Sequence of chain 1.B:
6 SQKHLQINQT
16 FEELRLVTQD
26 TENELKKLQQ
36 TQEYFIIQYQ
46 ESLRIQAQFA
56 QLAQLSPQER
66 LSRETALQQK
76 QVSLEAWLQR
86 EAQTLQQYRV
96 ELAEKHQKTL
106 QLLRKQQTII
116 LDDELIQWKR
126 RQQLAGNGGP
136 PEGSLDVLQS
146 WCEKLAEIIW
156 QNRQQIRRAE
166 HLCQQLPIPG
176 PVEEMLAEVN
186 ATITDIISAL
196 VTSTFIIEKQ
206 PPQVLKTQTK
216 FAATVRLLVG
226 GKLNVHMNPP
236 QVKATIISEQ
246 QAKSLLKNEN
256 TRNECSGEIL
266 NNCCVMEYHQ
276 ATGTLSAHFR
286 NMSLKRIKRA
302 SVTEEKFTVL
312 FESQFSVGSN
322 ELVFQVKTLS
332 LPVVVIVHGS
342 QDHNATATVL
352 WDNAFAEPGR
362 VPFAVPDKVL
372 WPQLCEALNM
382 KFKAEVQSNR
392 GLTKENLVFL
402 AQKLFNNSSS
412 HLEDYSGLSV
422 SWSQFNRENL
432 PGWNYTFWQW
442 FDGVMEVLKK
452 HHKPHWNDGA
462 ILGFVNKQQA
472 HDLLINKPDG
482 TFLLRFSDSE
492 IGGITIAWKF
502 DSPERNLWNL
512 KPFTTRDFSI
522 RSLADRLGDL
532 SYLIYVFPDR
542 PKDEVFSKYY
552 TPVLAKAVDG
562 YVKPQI

The protein below binds the small molecule below.
Small molecule (SMILES): CN(CCCC#Cc1cccc2c1CN([C@@H]1CCC(=O)NC1=O)C2=O)C(=O)CCN(C(=O)[C@@H]1CCCN1C(=O)[C@@H](NC(=O)c1cc2cc(C(F)(F)P(=O)(O)O)ccc2s1)C(C)(C)C)c1ccc(-c2nccs2)cc1

Binding-site contacts:
Ligand atom O6 contacts residue TYR533 of chain 1.B at 2.6 Å (h-bond).
Ligand atom S1 contacts residue LYS512 of chain 1.B at 3.5 Å (salt-bridge).
Ligand atom C20 contacts residue LYS512 of chain 1.B at 3.4 Å.
Ligand atom C contacts residue ARG486 of chain 1.B at 3.5 Å.
Ligand atom F contacts residue PRO513 of chain 1.B at 3.7 Å.
Ligand atom F1 contacts residue LYS468 of chain 1.B at 3.3 Å.
Ligand atom P contacts residue LYS468 of chain 1.B at 3.4 Å.
Ligand atom O2 contacts residue SER490 of chain 1.B at 2.6 Å (h-bond).
Ligand atom O1 contacts residue SER490 of chain 1.B at 3.6 Å (h-bond).
Ligand atom P contacts residue SER490 of chain 1.B at 3.6 Å.
Ligand atom S contacts residue LYS512 of chain 1.B at 3.6 Å.
Ligand atom C49 contacts residue ASN510 of chain 1.B at 3.0 Å.
Ligand atom F contacts residue ARG486 of chain 1.B at 3.2 Å.
Ligand atom C23 contacts residue ASP518 of chain 1.B at 3.4 Å.
Ligand atom C11 contacts residue ASN510 of chain 1.B at 3.2 Å.
Ligand atom C51 contacts residue SER490 of chain 1.B at 3.5 Å.
Ligand atom C47 contacts residue LYS512 of chain 1.B at 3.5 Å.
Ligand atom O contacts residue LYS468 of chain 1.B at 2.8 Å (salt-bridge).
Ligand atom O8 contacts residue LEU511 of chain 1.B at 3.2 Å.
Ligand atom F contacts residue THR496 of chain 1.B at 3.1 Å.
Ligand atom C51 contacts residue PRO513 of chain 1.B at 3.7 Å (hydrophobic).
Ligand atom C50 contacts residue PRO513 of chain 1.B at 3.7 Å (hydrophobic).
Ligand atom C24 contacts residue ASP518 of chain 1.B at 3.4 Å.
Ligand atom C27 contacts residue TYR533 of chain 1.B at 3.6 Å (hydrophobic).
Ligand atom C46 contacts residue LYS512 of chain 1.B at 2.8 Å.
Ligand atom O2 contacts residue ASP489 of chain 1.B at 3.0 Å (salt-bridge).
Ligand atom C32 contacts residue PEG1 of chain 1.G at 3.7 Å.
Ligand atom N contacts residue ASN510 of chain 1.B at 3.3 Å (h-bond).
Ligand atom O contacts residue ASP489 of chain 1.B at 3.0 Å (salt-bridge).
Ligand atom C29 contacts residue TYR533 of chain 1.B at 3.6 Å (hydrophobic).
Ligand atom O1 contacts residue LYS468 of chain 1.B at 3.0 Å (salt-bridge).
Ligand atom F1 contacts residue ARG486 of chain 1.B at 2.9 Å.
Ligand atom O contacts residue ARG486 of chain 1.B at 2.6 Å (salt-bridge).
Ligand atom O8 contacts residue LYS512 of chain 1.B at 3.0 Å (salt-bridge).
Ligand atom O2 contacts residue SER488 of chain 1.B at 2.8 Å (h-bond).
Ligand atom P contacts residue ASP489 of chain 1.B at 3.5 Å.
Ligand atom O9 contacts residue LYS512 of chain 1.B at 3.5 Å.
Ligand atom C22 contacts residue PHE514 of chain 1.B at 3.5 Å (hydrophobic).
Ligand atom S1 contacts residue PHE514 of chain 1.B at 3.6 Å.
Ligand atom S1 contacts residue PRO513 of chain 1.B at 3.5 Å (h-bond).